This protein binds this small molecule.
Small molecule (SMILES): CC(=O)N[C@@H]1[C@@H](O)[C@H](O[C@H]2[C@H](O)[C@@H](NC(C)=O)CO[C@@H]2CO)[C@@H](CO)O[C@H]1O

Sequence of chain 1.A:
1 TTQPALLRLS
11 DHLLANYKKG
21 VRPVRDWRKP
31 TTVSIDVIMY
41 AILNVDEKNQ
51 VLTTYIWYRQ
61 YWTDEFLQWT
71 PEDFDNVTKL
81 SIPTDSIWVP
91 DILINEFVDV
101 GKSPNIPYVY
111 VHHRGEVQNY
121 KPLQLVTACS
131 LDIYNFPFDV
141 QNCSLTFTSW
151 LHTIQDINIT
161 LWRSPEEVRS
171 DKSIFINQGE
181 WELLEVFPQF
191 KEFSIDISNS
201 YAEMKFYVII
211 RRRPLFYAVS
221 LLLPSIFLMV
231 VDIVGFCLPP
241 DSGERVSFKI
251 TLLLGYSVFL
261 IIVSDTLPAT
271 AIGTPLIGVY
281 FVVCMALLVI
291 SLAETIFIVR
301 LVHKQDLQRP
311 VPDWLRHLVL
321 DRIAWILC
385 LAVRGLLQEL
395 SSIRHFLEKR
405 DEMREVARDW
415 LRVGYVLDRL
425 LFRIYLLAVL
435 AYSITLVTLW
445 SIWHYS

Binding-site contacts:
Ligand atom C1 contacts residue ASN76 of chain 1.A at 3.3 Å.
Ligand atom O7 contacts residue ASN76 of chain 1.A at 3.6 Å.
Ligand atom C7 contacts residue ASN76 of chain 1.A at 3.4 Å.
Ligand atom N2 contacts residue ASN76 of chain 1.A at 3.0 Å (h-bond).
Ligand atom C8 contacts residue ASN76 of chain 1.A at 3.6 Å.
Ligand atom C2 contacts residue ASN76 of chain 1.A at 3.6 Å.